A small-molecule ligand and the protein it binds are described below.
Small molecule (SMILES): CCCCB(O)O

Binding-site contacts:
Ligand atom B12 contacts residue CSD191 of chain 1.A at 2.9 Å.
Ligand atom C1 contacts residue LEU48 of chain 1.B at 3.9 Å (hydrophobic).
Ligand atom O16 contacts residue SER192 of chain 1.A at 2.6 Å (h-bond).
Ligand atom C2 contacts residue TRP196 of chain 1.A at 3.9 Å (hydrophobic).
Ligand atom B12 contacts residue SER192 of chain 1.A at 3.5 Å.
Ligand atom C9 contacts residue CSD191 of chain 1.A at 4.0 Å.
Ligand atom C9 contacts residue TYR68 of chain 1.B at 3.7 Å (hydrophobic).
Ligand atom C1 contacts residue PHE37 of chain 1.B at 3.6 Å (hydrophobic).
Ligand atom B12 contacts residue CYS193 of chain 1.A at 3.4 Å.
Ligand atom O15 contacts residue CSD191 of chain 1.A at 3.5 Å (h-bond).
Ligand atom O15 contacts residue CO1 of chain 1.C at 3.7 Å.
Ligand atom C2 contacts residue TRP72 of chain 1.B at 4.4 Å (hydrophobic).
Ligand atom C6 contacts residue PHE51 of chain 1.B at 3.8 Å (hydrophobic).
Ligand atom O15 contacts residue ARG247 of chain 1.A at 4.0 Å.
Ligand atom C9 contacts residue SER192 of chain 1.A at 3.5 Å.
Ligand atom O15 contacts residue CYS193 of chain 1.A at 2.9 Å (h-bond).
Ligand atom C6 contacts residue LEU48 of chain 1.B at 4.0 Å (hydrophobic).
Ligand atom O16 contacts residue CO1 of chain 1.C at 2.1 Å.
Ligand atom O16 contacts residue CYS188 of chain 1.A at 4.5 Å.
Ligand atom O16 contacts residue CSD191 of chain 1.A at 2.7 Å (h-bond).
Ligand atom B12 contacts residue ARG52 of chain 1.B at 4.1 Å.
Ligand atom O15 contacts residue ARG52 of chain 1.B at 3.0 Å (salt-bridge).
Ligand atom C6 contacts residue TRP72 of chain 1.B at 4.3 Å (hydrophobic).
Ligand atom C1 contacts residue TRP196 of chain 1.A at 3.9 Å (hydrophobic).
Ligand atom C2 contacts residue GLN169 of chain 1.A at 4.2 Å.
Ligand atom C9 contacts residue PHE51 of chain 1.B at 4.3 Å (hydrophobic).
Ligand atom C1 contacts residue GLN169 of chain 1.A at 4.2 Å.
Ligand atom B12 contacts residue CO1 of chain 1.C at 3.3 Å.
Ligand atom C2 contacts residue LEU48 of chain 1.B at 4.3 Å (hydrophobic).
Ligand atom O15 contacts residue GLN169 of chain 1.A at 3.6 Å.
Ligand atom O16 contacts residue CYS193 of chain 1.A at 2.7 Å (h-bond).
Ligand atom C9 contacts residue TRP72 of chain 1.B at 4.2 Å (hydrophobic).

Sequence of chain 1.B:
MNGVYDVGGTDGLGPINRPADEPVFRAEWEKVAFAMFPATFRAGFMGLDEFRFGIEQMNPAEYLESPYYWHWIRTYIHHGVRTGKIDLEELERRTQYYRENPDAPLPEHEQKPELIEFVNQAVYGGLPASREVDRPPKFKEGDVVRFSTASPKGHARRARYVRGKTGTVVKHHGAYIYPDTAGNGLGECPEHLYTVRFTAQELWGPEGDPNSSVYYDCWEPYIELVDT

Sequence of chain 1.A:
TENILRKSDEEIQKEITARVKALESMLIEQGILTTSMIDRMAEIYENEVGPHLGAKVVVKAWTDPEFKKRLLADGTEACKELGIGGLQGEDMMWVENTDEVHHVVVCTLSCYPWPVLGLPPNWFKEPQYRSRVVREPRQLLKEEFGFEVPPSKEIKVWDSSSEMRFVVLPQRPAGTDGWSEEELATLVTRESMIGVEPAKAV